A protein and the small-molecule ligand that binds it are described below.
Small molecule (SMILES): CC(=O)N[C@H]1[C@H](O[C@H]2[C@H](O)[C@@H](NC(C)=O)CO[C@@H]2CO)O[C@H](CO)[C@@H](O[C@@H]2O[C@H](CO[C@H]3O[C@H](CO)[C@@H](O)[C@H](O)[C@@H]3O[C@@H]3O[C@H](CO)[C@@H](O[C@@H]4O[C@H](CO)[C@H](O)[C@H](O)[C@H]4O)[C@H](O)[C@H]3NC(C)=O)[C@@H](O)[C@H](O[C@H]3O[C@H](CO)[C@@H](O)[C@H](O)[C@@H]3O[C@@H]3O[C@H](CO)[C@@H](O)[C@H](O)[C@H]3NC(C)=O)[C@@H]2O)[C@@H]1O

Binding-site contacts:
Ligand atom O4 contacts residue LYS19 of chain 1.B at 3.0 Å.
Ligand atom C6 contacts residue THR33 of chain 1.B at 3.4 Å.
Ligand atom C8 contacts residue ARG74 of chain 1.B at 3.2 Å.
Ligand atom C6 contacts residue GLN68 of chain 1.B at 3.3 Å.
Ligand atom O3 contacts residue LYS19 of chain 1.B at 2.5 Å (salt-bridge).
Ligand atom N2 contacts residue ASP38 of chain 1.B at 2.9 Å (salt-bridge).
Ligand atom C2 contacts residue ASN70 of chain 1.B at 2.3 Å.
Ligand atom C8 contacts residue VAL35 of chain 1.B at 3.6 Å (hydrophobic).
Ligand atom C7 contacts residue ASN70 of chain 1.B at 3.4 Å.
Ligand atom C3 contacts residue LYS19 of chain 1.B at 3.5 Å.
Ligand atom N2 contacts residue ASN70 of chain 1.B at 2.8 Å (h-bond).
Ligand atom C5 contacts residue ASN70 of chain 1.B at 3.6 Å.
Ligand atom O3 contacts residue GLU31 of chain 1.B at 3.3 Å (salt-bridge).
Ligand atom O6 contacts residue PHE16 of chain 1.B at 3.4 Å.
Ligand atom C4 contacts residue LYS19 of chain 1.B at 3.7 Å.
Ligand atom O4 contacts residue VAL37 of chain 1.B at 3.5 Å.
Ligand atom O2 contacts residue THR33 of chain 1.B at 2.8 Å (h-bond).
Ligand atom C8 contacts residue VAL37 of chain 1.B at 3.3 Å (hydrophobic).
Ligand atom C1 contacts residue ASN70 of chain 1.B at 1.4 Å.
Ligand atom O5 contacts residue PHE14 of chain 1.B at 3.4 Å.
Ligand atom C2 contacts residue LYS19 of chain 1.B at 3.7 Å.
Ligand atom O2 contacts residue PRO17 of chain 1.B at 3.1 Å (h-bond).
Ligand atom C1 contacts residue LYS19 of chain 1.B at 3.3 Å.
Ligand atom C2 contacts residue PHE14 of chain 1.B at 3.7 Å (hydrophobic).
Ligand atom C6 contacts residue PHE14 of chain 1.B at 3.7 Å (hydrophobic).
Ligand atom O3 contacts residue ASP38 of chain 1.B at 3.6 Å.
Ligand atom C1 contacts residue THR72 of chain 1.B at 3.3 Å.
Ligand atom O7 contacts residue ARG74 of chain 1.B at 3.5 Å (salt-bridge).
Ligand atom C2 contacts residue PHE16 of chain 1.B at 3.7 Å (hydrophobic).
Ligand atom C3 contacts residue ASP38 of chain 1.B at 3.4 Å.
Ligand atom O5 contacts residue ASN70 of chain 1.B at 2.3 Å (h-bond).
Ligand atom O2 contacts residue GLU31 of chain 1.B at 3.3 Å (salt-bridge).
Ligand atom O4 contacts residue LYS19 of chain 1.B at 3.2 Å (salt-bridge).
Ligand atom C2 contacts residue THR33 of chain 1.B at 3.6 Å.
Ligand atom C8 contacts residue ASN70 of chain 1.B at 3.6 Å.
Ligand atom C2 contacts residue ASP38 of chain 1.B at 3.6 Å.
Ligand atom C3 contacts residue ASN70 of chain 1.B at 3.7 Å.
Ligand atom O5 contacts residue LYS19 of chain 1.B at 2.8 Å (salt-bridge).
Ligand atom C2 contacts residue PRO17 of chain 1.B at 3.6 Å (hydrophobic).
Ligand atom O6 contacts residue THR33 of chain 1.B at 3.6 Å.

Sequence of chain 1.B:
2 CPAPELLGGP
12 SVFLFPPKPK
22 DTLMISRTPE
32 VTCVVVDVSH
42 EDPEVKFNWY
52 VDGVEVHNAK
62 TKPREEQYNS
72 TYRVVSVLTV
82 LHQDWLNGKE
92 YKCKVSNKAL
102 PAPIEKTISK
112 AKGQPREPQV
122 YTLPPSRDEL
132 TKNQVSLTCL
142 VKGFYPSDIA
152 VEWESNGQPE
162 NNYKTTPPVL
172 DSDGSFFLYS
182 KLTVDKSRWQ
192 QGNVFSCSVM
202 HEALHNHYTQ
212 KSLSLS